Sequence of chain 6.A:
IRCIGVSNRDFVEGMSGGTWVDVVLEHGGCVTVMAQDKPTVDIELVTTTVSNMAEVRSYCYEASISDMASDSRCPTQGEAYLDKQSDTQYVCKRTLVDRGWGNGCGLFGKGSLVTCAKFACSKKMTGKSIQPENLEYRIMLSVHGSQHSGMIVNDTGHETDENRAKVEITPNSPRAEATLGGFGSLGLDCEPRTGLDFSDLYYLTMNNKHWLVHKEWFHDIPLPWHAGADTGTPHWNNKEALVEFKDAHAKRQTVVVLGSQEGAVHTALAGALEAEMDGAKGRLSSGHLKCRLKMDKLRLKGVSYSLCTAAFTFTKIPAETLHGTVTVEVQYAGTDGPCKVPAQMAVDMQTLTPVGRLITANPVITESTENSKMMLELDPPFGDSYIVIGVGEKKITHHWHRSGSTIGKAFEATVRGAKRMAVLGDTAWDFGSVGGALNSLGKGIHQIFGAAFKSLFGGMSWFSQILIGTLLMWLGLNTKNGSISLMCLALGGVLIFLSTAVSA

Binding-site contacts:
Ligand atom C8 contacts residue ASN154 of chain 6.A at 2.8 Å.
Ligand atom C1 contacts residue ASN154 of chain 6.A at 1.4 Å.
Ligand atom C2 contacts residue ASN154 of chain 6.A at 2.5 Å.
Ligand atom C3 contacts residue THR156 of chain 6.A at 4.5 Å.
Ligand atom C3 contacts residue ASN154 of chain 6.A at 3.8 Å.
Ligand atom C2 contacts residue THR156 of chain 6.A at 4.2 Å.
Ligand atom C4 contacts residue ASN154 of chain 6.A at 4.3 Å.
Ligand atom O6 contacts residue MET151 of chain 6.A at 4.0 Å.
Ligand atom O5 contacts residue ASN154 of chain 6.A at 2.3 Å (h-bond).
Ligand atom C6 contacts residue MET151 of chain 6.A at 4.0 Å (hydrophobic).
Ligand atom N2 contacts residue THR156 of chain 6.A at 4.3 Å.
Ligand atom O7 contacts residue ASN154 of chain 6.A at 4.3 Å.
Ligand atom O5 contacts residue THR156 of chain 6.A at 3.9 Å.
Ligand atom O5 contacts residue MET151 of chain 6.A at 3.9 Å.
Ligand atom N2 contacts residue ASN154 of chain 6.A at 2.9 Å (h-bond).
Ligand atom C5 contacts residue ASN154 of chain 6.A at 3.7 Å.
Ligand atom C7 contacts residue ASN154 of chain 6.A at 3.3 Å.
Ligand atom C1 contacts residue THR156 of chain 6.A at 3.2 Å.
Ligand atom C5 contacts residue THR156 of chain 6.A at 4.1 Å.

The small molecule below binds the protein below.
Small molecule (SMILES): CC(=O)N[C@@H]1[C@@H](O)[C@H](O)[C@@H](CO)O[C@H]1O